Sequence of chain 2.G:
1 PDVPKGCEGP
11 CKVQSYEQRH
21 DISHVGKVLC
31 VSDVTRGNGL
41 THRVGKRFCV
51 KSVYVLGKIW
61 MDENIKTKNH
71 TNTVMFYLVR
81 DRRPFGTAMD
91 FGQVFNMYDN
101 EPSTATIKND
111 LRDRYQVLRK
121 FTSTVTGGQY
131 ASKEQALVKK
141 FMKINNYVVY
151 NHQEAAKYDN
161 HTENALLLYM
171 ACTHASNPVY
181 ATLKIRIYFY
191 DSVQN

Binding-site contacts:
Ligand atom OP2 contacts residue ARG186 of chain 2.I at 2.9 Å (salt-bridge).
Ligand atom P contacts residue TYR188 of chain 2.I at 3.4 Å.
Ligand atom OP2 contacts residue TYR54 of chain 2.I at 2.8 Å (h-bond).
Ligand atom O2 contacts residue TYR188 of chain 2.I at 3.1 Å.
Ligand atom OP1 contacts residue ARG47 of chain 2.U at 3.3 Å (salt-bridge).
Ligand atom OP1 contacts residue ARG82 of chain 2.G at 3.6 Å.
Ligand atom OP1 contacts residue ARG112 of chain 2.G at 2.9 Å (salt-bridge).
Ligand atom OP2 contacts residue LYS120 of chain 2.G at 2.9 Å (salt-bridge).
Ligand atom C4' contacts residue ARG82 of chain 2.G at 3.6 Å.
Ligand atom C2' contacts residue CYS11 of chain 2.I at 3.6 Å (hydrophobic).
Ligand atom OP1 contacts residue LYS120 of chain 2.G at 2.9 Å (salt-bridge).
Ligand atom O3' contacts residue ARG47 of chain 2.U at 3.4 Å (salt-bridge).
Ligand atom C4 contacts residue PHE141 of chain 2.I at 3.5 Å (hydrophobic).
Ligand atom O3' contacts residue ASP113 of chain 2.G at 3.6 Å.
Ligand atom C5' contacts residue ASP113 of chain 2.G at 3.5 Å.
Ligand atom O3' contacts residue ARG119 of chain 2.G at 3.6 Å.
Ligand atom OP1 contacts residue VAL117 of chain 2.G at 3.6 Å.
Ligand atom C5' contacts residue ARG112 of chain 2.G at 3.6 Å.
Ligand atom OP1 contacts residue ARG119 of chain 2.G at 3.5 Å.
Ligand atom C6 contacts residue PHE141 of chain 2.I at 3.5 Å (hydrophobic).
Ligand atom OP1 contacts residue ASP113 of chain 2.G at 2.9 Å (salt-bridge).
Ligand atom N6 contacts residue PHE141 of chain 2.I at 3.5 Å.
Ligand atom N4 contacts residue SER52 of chain 2.I at 3.5 Å (h-bond).
Ligand atom C2' contacts residue TYR188 of chain 2.I at 3.1 Å (hydrophobic).
Ligand atom O5' contacts residue ARG112 of chain 2.G at 3.3 Å.
Ligand atom O3' contacts residue ARG82 of chain 2.G at 3.1 Å (salt-bridge).
Ligand atom C3' contacts residue TYR188 of chain 2.I at 3.2 Å (hydrophobic).
Ligand atom C5' contacts residue ARG47 of chain 2.U at 3.4 Å.
Ligand atom O4' contacts residue GLN116 of chain 2.G at 3.4 Å.
Ligand atom C5 contacts residue PHE141 of chain 2.I at 3.4 Å (hydrophobic).
Ligand atom N1 contacts residue PHE141 of chain 2.I at 3.6 Å.
Ligand atom N7 contacts residue PHE141 of chain 2.I at 3.4 Å.
Ligand atom C5 contacts residue TYR190 of chain 2.I at 3.6 Å (hydrophobic).
Ligand atom O4' contacts residue ARG80 of chain 2.G at 3.2 Å (salt-bridge).
Ligand atom OP2 contacts residue ASN195 of chain 2.U at 3.5 Å.
Ligand atom N4 contacts residue LYS51 of chain 2.I at 3.5 Å.
Ligand atom OP2 contacts residue ASN195 of chain 2.U at 2.8 Å (h-bond).
Ligand atom OP2 contacts residue TYR188 of chain 2.I at 2.7 Å (h-bond).
Ligand atom O3' contacts residue TYR188 of chain 2.I at 3.0 Å (h-bond).
Ligand atom C4' contacts residue VAL117 of chain 2.G at 3.6 Å (hydrophobic).

Sequence of chain 2.I:
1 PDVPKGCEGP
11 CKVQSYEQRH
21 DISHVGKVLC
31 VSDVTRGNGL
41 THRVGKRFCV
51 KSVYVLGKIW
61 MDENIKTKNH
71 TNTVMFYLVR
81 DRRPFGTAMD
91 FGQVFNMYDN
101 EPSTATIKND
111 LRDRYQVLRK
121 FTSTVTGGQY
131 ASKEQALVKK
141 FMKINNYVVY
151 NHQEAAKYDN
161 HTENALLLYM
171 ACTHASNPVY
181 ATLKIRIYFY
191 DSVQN

A small-molecule ligand and the protein it binds are described below.
Small molecule (SMILES): Nc1ccn([C@H]2C[C@H](O[P](=O)(O)OC[C@H]3O[C@@H](n4cnc5c(N)ncnc54)C[C@@H]3O[P](=O)(O)OC[C@H]3O[C@@H](n4cnc5c(N)ncnc54)C[C@@H]3O[P](=O)(O)OC[C@H]3O[C@@H](n4ccc(N)nc4=O)C[C@@H]3O[P](=O)(O)OC[C@H]3O[C@@H](n4ccc(N)nc4=O)C[C@@H]3O[P](=O)(O)OC[C@H]3O[C@@H](n4cnc5c(N)ncnc54)C[C@@H]3O[P](=O)(O)OC[C@H]3O[C@@H](n4ccc(N)nc4=O)C[C@@H]3O)[C@@H](COP(=O)=O)O2)c(=O)n1

Sequence of chain 2.U:
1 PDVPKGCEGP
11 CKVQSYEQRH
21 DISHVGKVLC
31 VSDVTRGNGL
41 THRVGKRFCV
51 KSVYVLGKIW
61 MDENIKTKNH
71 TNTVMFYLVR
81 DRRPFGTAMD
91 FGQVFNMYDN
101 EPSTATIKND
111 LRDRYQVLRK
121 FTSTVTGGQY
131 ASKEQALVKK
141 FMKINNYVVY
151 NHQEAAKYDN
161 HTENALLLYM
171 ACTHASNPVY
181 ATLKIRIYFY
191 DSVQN